Sequence of chain 2.E:
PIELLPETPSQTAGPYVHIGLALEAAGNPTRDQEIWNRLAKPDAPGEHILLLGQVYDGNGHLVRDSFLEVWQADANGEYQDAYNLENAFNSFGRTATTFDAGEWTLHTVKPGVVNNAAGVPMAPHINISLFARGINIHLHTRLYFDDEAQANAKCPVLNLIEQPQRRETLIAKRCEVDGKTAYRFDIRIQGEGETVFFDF

Binding-site contacts:
Ligand atom C7 contacts residue TYR24 of chain 2.F at 3.4 Å (hydrophobic).
Ligand atom N1 contacts residue FE1 of chain 2.S at 2.8 Å.
Ligand atom O4 contacts residue FE1 of chain 2.S at 2.0 Å.
Ligand atom C6 contacts residue ARG157 of chain 2.F at 3.9 Å.
Ligand atom C2 contacts residue HIS162 of chain 2.F at 4.0 Å.
Ligand atom C7 contacts residue TRP149 of chain 2.F at 3.7 Å (hydrophobic).
Ligand atom C5 contacts residue TRP149 of chain 2.F at 3.9 Å (hydrophobic).
Ligand atom O3 contacts residue ARG157 of chain 2.F at 2.9 Å (salt-bridge).
Ligand atom O3 contacts residue FE1 of chain 2.S at 2.5 Å.
Ligand atom O2 contacts residue TYR24 of chain 2.F at 4.0 Å.
Ligand atom C3 contacts residue GLY14 of chain 2.E at 3.7 Å.
Ligand atom O3 contacts residue HIS162 of chain 2.F at 2.9 Å.
Ligand atom C7 contacts residue ILE191 of chain 2.F at 4.0 Å (hydrophobic).
Ligand atom O3 contacts residue HIS160 of chain 2.F at 3.5 Å (h-bond).
Ligand atom O1 contacts residue ILE191 of chain 2.F at 3.8 Å.
Ligand atom O1 contacts residue THR12 of chain 2.E at 3.9 Å.
Ligand atom C2 contacts residue PRO15 of chain 2.E at 4.0 Å (hydrophobic).
Ligand atom O2 contacts residue TRP149 of chain 2.F at 3.4 Å.
Ligand atom C6 contacts residue PRO15 of chain 2.E at 4.1 Å (hydrophobic).
Ligand atom C4 contacts residue PRO15 of chain 2.E at 3.3 Å (hydrophobic).
Ligand atom O1 contacts residue ARG133 of chain 2.E at 3.8 Å.
Ligand atom C6 contacts residue TYR147 of chain 2.F at 3.8 Å (hydrophobic).
Ligand atom C3 contacts residue PRO15 of chain 2.E at 3.5 Å (hydrophobic).
Ligand atom C2 contacts residue FE1 of chain 2.S at 3.0 Å.
Ligand atom C4 contacts residue ILE191 of chain 2.F at 3.9 Å (hydrophobic).
Ligand atom C7 contacts residue PRO15 of chain 2.E at 3.6 Å (hydrophobic).
Ligand atom C6 contacts residue FE1 of chain 2.S at 4.0 Å.
Ligand atom O1 contacts residue TYR24 of chain 2.F at 2.3 Å (h-bond).
Ligand atom C3 contacts residue ILE191 of chain 2.F at 3.7 Å (hydrophobic).
Ligand atom O3 contacts residue GLN177 of chain 2.F at 3.8 Å.
Ligand atom O4 contacts residue TYR147 of chain 2.F at 4.0 Å.
Ligand atom O4 contacts residue HIS160 of chain 2.F at 3.3 Å (h-bond).
Ligand atom O1 contacts residue PRO15 of chain 2.E at 4.0 Å.
Ligand atom C5 contacts residue PRO15 of chain 2.E at 3.6 Å (hydrophobic).
Ligand atom O4 contacts residue HIS162 of chain 2.F at 4.0 Å.
Ligand atom N1 contacts residue ARG157 of chain 2.F at 3.8 Å.
Ligand atom C3 contacts residue ARG157 of chain 2.F at 4.1 Å.
Ligand atom C2 contacts residue ARG157 of chain 2.F at 3.4 Å.
Ligand atom O4 contacts residue ARG157 of chain 2.F at 3.8 Å.
Ligand atom O4 contacts residue TYR108 of chain 2.F at 3.3 Å (h-bond).

Sequence of chain 2.F:
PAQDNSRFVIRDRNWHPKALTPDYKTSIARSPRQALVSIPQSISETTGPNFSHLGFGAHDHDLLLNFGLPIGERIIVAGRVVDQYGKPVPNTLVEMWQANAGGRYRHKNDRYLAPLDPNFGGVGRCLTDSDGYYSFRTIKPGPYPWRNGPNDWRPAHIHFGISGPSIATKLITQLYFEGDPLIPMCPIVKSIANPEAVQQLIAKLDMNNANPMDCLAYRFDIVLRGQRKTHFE

A protein and the small-molecule ligand that binds it are described below.
Small molecule (SMILES): O=C(O)c1cc[n+]([O-])c(O)c1